Sequence of chain 1.C:
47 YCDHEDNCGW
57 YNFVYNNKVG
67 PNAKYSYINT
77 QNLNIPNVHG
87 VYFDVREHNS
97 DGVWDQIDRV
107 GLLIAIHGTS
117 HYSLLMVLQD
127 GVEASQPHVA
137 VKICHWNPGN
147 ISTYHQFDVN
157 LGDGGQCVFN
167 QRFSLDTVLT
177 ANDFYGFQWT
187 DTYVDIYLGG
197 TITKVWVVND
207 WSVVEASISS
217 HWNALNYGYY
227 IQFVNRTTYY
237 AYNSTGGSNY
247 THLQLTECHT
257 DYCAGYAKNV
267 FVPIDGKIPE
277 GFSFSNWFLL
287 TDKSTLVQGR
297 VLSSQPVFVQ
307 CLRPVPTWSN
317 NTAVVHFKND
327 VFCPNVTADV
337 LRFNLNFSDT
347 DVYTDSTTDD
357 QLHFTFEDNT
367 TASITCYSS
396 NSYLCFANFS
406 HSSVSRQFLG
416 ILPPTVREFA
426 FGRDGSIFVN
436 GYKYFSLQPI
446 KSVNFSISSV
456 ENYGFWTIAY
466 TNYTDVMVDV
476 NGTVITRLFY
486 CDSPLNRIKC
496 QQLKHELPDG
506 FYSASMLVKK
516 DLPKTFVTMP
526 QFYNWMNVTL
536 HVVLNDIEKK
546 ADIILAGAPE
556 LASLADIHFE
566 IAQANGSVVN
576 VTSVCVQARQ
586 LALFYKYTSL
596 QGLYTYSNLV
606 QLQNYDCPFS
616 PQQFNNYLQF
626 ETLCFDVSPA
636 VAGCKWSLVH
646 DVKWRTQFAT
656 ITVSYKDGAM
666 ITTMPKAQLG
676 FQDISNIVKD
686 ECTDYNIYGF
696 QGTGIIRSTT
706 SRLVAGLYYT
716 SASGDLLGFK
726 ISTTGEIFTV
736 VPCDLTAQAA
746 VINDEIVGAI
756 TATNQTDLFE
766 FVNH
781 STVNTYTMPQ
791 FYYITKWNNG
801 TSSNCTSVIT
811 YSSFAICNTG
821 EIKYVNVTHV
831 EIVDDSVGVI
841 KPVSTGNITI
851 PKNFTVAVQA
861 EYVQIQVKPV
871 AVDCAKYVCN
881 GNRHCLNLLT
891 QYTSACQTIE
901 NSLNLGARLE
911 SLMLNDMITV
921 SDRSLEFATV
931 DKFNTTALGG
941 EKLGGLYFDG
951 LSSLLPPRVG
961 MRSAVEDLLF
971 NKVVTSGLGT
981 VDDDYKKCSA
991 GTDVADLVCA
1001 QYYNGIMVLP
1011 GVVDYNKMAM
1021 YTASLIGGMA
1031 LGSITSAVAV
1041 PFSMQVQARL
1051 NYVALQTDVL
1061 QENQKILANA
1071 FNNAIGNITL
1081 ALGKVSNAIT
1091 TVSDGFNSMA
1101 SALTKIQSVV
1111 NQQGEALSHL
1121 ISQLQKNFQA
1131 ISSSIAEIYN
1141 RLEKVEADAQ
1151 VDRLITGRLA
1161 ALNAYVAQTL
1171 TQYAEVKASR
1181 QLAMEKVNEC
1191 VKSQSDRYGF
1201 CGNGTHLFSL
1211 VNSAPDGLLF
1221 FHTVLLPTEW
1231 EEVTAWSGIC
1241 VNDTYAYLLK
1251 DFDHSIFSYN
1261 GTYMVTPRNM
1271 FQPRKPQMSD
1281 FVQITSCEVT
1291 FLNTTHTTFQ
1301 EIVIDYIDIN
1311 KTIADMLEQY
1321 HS

Binding-site contacts:
Ligand atom C4 contacts residue ASN799 of chain 1.C at 4.2 Å.
Ligand atom O5 contacts residue ASN799 of chain 1.C at 2.3 Å (h-bond).
Ligand atom C2 contacts residue ASN799 of chain 1.C at 2.5 Å.
Ligand atom N2 contacts residue ASN799 of chain 1.C at 2.9 Å (h-bond).
Ligand atom C1 contacts residue ASN799 of chain 1.C at 1.4 Å.
Ligand atom C5 contacts residue ASN799 of chain 1.C at 3.6 Å.
Ligand atom C3 contacts residue ASN799 of chain 1.C at 3.8 Å.
Ligand atom C8 contacts residue ASN799 of chain 1.C at 4.2 Å.
Ligand atom O7 contacts residue TYR786 of chain 1.C at 3.9 Å.
Ligand atom C7 contacts residue ASN799 of chain 1.C at 3.8 Å.

This protein binds this small molecule.
Small molecule (SMILES): CC(=O)N[C@H]1[C@H](O[C@H]2[C@H](O)[C@@H](NC(C)=O)CO[C@@H]2CO)O[C@H](CO)[C@@H](O)[C@@H]1O